Sequence of chain 1.B:
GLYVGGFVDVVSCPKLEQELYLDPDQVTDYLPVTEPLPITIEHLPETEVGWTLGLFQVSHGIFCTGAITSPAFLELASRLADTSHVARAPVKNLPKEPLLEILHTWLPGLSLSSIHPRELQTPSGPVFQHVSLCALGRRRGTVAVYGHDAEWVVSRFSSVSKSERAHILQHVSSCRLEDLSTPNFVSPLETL

Binding-site contacts:
Ligand atom C02 contacts residue LEU137 of chain 1.B at 4.3 Å (hydrophobic).
Ligand atom C09 contacts residue GLU42 of chain 1.B at 4.2 Å.
Ligand atom C10 contacts residue ALA136 of chain 1.B at 4.5 Å (hydrophobic).
Ligand atom C11 contacts residue ALA136 of chain 1.B at 3.8 Å (hydrophobic).
Ligand atom C10 contacts residue LEU107 of chain 1.B at 4.2 Å (hydrophobic).
Ligand atom N26 contacts residue LEU137 of chain 1.B at 3.4 Å.
Ligand atom C20 contacts residue LEU137 of chain 1.B at 4.3 Å (hydrophobic).
Ligand atom C09 contacts residue 8OY1 of chain 1.E at 4.2 Å.
Ligand atom N16 contacts residue LEU137 of chain 1.B at 4.1 Å.
Ligand atom C17 contacts residue LEU137 of chain 1.B at 3.6 Å (hydrophobic).
Ligand atom C24 contacts residue LEU137 of chain 1.B at 3.7 Å (hydrophobic).
Ligand atom C08 contacts residue 8OY1 of chain 1.E at 3.9 Å.
Ligand atom C10 contacts residue ILE41 of chain 1.B at 3.5 Å (hydrophobic).
Ligand atom C09 contacts residue ILE41 of chain 1.B at 3.6 Å (hydrophobic).
Ligand atom C31 contacts residue LEU44 of chain 1.B at 4.2 Å (hydrophobic).
Ligand atom C32 contacts residue LEU44 of chain 1.B at 4.2 Å (hydrophobic).
Ligand atom C12 contacts residue 8OY1 of chain 1.E at 4.3 Å.
Ligand atom C11 contacts residue 8OY1 of chain 1.E at 4.0 Å.
Ligand atom C10 contacts residue 8OY1 of chain 1.E at 4.0 Å.
Ligand atom C09 contacts residue LEU44 of chain 1.B at 4.0 Å (hydrophobic).
Ligand atom C08 contacts residue LEU44 of chain 1.B at 4.4 Å (hydrophobic).
Ligand atom C25 contacts residue LEU137 of chain 1.B at 3.3 Å (hydrophobic).
Ligand atom C18 contacts residue LEU137 of chain 1.B at 4.1 Å (hydrophobic).
Ligand atom O01 contacts residue LEU137 of chain 1.B at 4.4 Å.

The protein below binds the small molecule below.
Small molecule (SMILES): O=C(O)c1ccc(NC(=O)c2cccc(CC3CCCCC3)n2)c(Nc2ccccc2)c1